Binding-site contacts:
Ligand atom C5 contacts residue ASN417 of chain 1.B at 3.7 Å.
Ligand atom C2 contacts residue ASN417 of chain 1.B at 2.4 Å.
Ligand atom O7 contacts residue ASN417 of chain 1.B at 2.8 Å (h-bond).
Ligand atom C1 contacts residue ASN417 of chain 1.B at 1.4 Å.
Ligand atom N2 contacts residue ASN417 of chain 1.B at 2.9 Å (h-bond).
Ligand atom C3 contacts residue ASN417 of chain 1.B at 3.8 Å.
Ligand atom O5 contacts residue ASN417 of chain 1.B at 2.4 Å (h-bond).
Ligand atom O5 contacts residue SER264 of chain 1.B at 4.4 Å.
Ligand atom C4 contacts residue ASN417 of chain 1.B at 4.2 Å.
Ligand atom C7 contacts residue ASN417 of chain 1.B at 3.0 Å.
Ligand atom O7 contacts residue SER264 of chain 1.B at 4.4 Å.
Ligand atom C8 contacts residue ASN417 of chain 1.B at 4.3 Å.

Sequence of chain 1.B:
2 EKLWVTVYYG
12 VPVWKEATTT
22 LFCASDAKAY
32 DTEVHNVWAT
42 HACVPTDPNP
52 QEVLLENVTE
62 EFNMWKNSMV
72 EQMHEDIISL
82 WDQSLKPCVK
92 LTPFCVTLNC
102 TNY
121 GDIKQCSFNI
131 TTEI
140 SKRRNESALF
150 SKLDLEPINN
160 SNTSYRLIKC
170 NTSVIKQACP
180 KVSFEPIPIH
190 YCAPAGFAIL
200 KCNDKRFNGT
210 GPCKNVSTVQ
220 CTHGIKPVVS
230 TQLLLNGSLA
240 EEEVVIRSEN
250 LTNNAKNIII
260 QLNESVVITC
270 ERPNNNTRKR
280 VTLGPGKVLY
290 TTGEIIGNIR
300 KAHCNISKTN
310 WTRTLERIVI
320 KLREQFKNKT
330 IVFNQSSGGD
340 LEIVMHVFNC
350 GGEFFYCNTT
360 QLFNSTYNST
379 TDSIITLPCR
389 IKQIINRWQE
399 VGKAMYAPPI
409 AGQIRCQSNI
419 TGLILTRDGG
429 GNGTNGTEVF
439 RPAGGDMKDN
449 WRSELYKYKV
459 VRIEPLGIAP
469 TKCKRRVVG

The small molecule below binds the protein below.
Small molecule (SMILES): CC(=O)N[C@@H]1[C@@H](O)[C@H](O)[C@@H](CO)O[C@H]1O